Sequence of chain 1.D:
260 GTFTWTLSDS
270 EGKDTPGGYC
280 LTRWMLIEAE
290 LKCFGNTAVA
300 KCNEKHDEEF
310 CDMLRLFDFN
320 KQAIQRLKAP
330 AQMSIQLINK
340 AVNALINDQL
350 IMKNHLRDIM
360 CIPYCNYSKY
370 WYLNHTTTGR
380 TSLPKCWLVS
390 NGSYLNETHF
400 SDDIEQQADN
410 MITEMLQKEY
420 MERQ

This protein binds this small molecule.
Small molecule (SMILES): CC(=O)N[C@H]1[C@H](O[C@H]2[C@H](O)[C@@H](NC(C)=O)CO[C@@H]2CO)O[C@H](CO)[C@@H](O[C@@H]2O[C@H](CO[C@H]3O[C@H](CO)[C@@H](O)[C@H](O)[C@@H]3O)[C@@H](O)[C@H](O[C@H]3O[C@H](CO)[C@@H](O)[C@H](O)[C@@H]3O)[C@@H]2O)[C@@H]1O

Binding-site contacts:
Ligand atom C2 contacts residue ASN365 of chain 1.D at 2.5 Å.
Ligand atom O7 contacts residue TYR393 of chain 1.D at 3.9 Å.
Ligand atom C8 contacts residue GLY391 of chain 1.D at 3.6 Å.
Ligand atom C5 contacts residue SER234 of chain 1.C at 3.9 Å.
Ligand atom O5 contacts residue ASN365 of chain 1.D at 2.4 Å (h-bond).
Ligand atom O4 contacts residue ASP229 of chain 1.C at 2.9 Å (salt-bridge).
Ligand atom C8 contacts residue SER392 of chain 1.D at 3.8 Å.
Ligand atom C8 contacts residue MET75 of chain 1.C at 3.4 Å (hydrophobic).
Ligand atom O3 contacts residue ASP229 of chain 1.C at 3.0 Å (salt-bridge).
Ligand atom O3 contacts residue CYS231 of chain 1.C at 3.6 Å.
Ligand atom O3 contacts residue SER234 of chain 1.C at 3.5 Å.
Ligand atom O6 contacts residue ARG235 of chain 1.C at 3.2 Å (salt-bridge).
Ligand atom O6 contacts residue GLY391 of chain 1.D at 2.9 Å (h-bond).
Ligand atom O3 contacts residue ARG235 of chain 1.C at 3.7 Å.
Ligand atom C8 contacts residue TYR366 of chain 1.D at 4.0 Å (hydrophobic).
Ligand atom C8 contacts residue ASN365 of chain 1.D at 3.9 Å.
Ligand atom C7 contacts residue ASN365 of chain 1.D at 3.9 Å.
Ligand atom O7 contacts residue SER367 of chain 1.D at 3.1 Å.
Ligand atom C6 contacts residue ARG235 of chain 1.C at 3.8 Å.
Ligand atom C5 contacts residue TYR393 of chain 1.D at 3.8 Å (hydrophobic).
Ligand atom C8 contacts residue SER367 of chain 1.D at 4.0 Å.
Ligand atom C6 contacts residue VAL388 of chain 1.D at 4.2 Å (hydrophobic).
Ligand atom C5 contacts residue ASN365 of chain 1.D at 3.8 Å.
Ligand atom C6 contacts residue GLY391 of chain 1.D at 3.7 Å.
Ligand atom C3 contacts residue CYS231 of chain 1.C at 3.6 Å (hydrophobic).
Ligand atom C7 contacts residue SER367 of chain 1.D at 3.5 Å.
Ligand atom C3 contacts residue ASN365 of chain 1.D at 3.9 Å.
Ligand atom O4 contacts residue PHE233 of chain 1.C at 3.7 Å.
Ligand atom O7 contacts residue ARG235 of chain 1.C at 4.1 Å.
Ligand atom C3 contacts residue ASP229 of chain 1.C at 3.8 Å.
Ligand atom C4 contacts residue ASP229 of chain 1.C at 3.7 Å.
Ligand atom C6 contacts residue SER234 of chain 1.C at 3.5 Å.
Ligand atom C6 contacts residue SER392 of chain 1.D at 4.0 Å.
Ligand atom O5 contacts residue VAL388 of chain 1.D at 3.8 Å.
Ligand atom C5 contacts residue PHE233 of chain 1.C at 4.1 Å (hydrophobic).
Ligand atom C6 contacts residue TYR393 of chain 1.D at 3.9 Å (hydrophobic).
Ligand atom O6 contacts residue SER392 of chain 1.D at 4.0 Å.
Ligand atom N2 contacts residue SER367 of chain 1.D at 4.2 Å.
Ligand atom N2 contacts residue ASN365 of chain 1.D at 2.9 Å (h-bond).
Ligand atom C1 contacts residue ASN365 of chain 1.D at 1.5 Å.

Sequence of chain 1.C:
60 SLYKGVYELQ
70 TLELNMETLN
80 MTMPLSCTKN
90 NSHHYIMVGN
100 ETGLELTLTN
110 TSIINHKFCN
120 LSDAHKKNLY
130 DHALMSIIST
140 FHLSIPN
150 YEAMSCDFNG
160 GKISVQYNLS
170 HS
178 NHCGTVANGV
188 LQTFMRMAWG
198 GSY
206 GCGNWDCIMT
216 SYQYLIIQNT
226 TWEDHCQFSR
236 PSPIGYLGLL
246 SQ